A protein and the small-molecule ligand that binds it are described below.
Small molecule (SMILES): O=C(CN1CCCC1)Nc1ccc(F)cc1

Sequence of chain 1.A:
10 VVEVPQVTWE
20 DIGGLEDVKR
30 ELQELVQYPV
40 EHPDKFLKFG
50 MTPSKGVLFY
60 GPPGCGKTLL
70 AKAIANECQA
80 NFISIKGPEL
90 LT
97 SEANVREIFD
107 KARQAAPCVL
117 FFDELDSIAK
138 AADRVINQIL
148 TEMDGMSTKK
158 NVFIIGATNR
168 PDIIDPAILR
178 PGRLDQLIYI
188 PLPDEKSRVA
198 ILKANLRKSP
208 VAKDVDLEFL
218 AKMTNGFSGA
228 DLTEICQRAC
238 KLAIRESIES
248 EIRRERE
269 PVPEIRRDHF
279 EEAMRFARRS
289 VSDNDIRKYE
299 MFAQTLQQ

Binding-site contacts:
Ligand atom F16 contacts residue PRO168 of chain 1.A at 3.2 Å.
Ligand atom C03 contacts residue LYS296 of chain 1.A at 3.6 Å.
Ligand atom O09 contacts residue ASP293 of chain 1.A at 3.1 Å (salt-bridge).
Ligand atom C03 contacts residue TYR297 of chain 1.A at 4.2 Å (hydrophobic).
Ligand atom C02 contacts residue PRO168 of chain 1.A at 4.1 Å (hydrophobic).
Ligand atom F16 contacts residue LYS296 of chain 1.A at 3.3 Å.
Ligand atom C15 contacts residue ASP293 of chain 1.A at 3.2 Å.
Ligand atom C06 contacts residue ARG167 of chain 1.A at 3.6 Å.
Ligand atom N07 contacts residue ARG167 of chain 1.A at 3.7 Å.
Ligand atom C08 contacts residue ARG167 of chain 1.A at 4.0 Å.
Ligand atom C01 contacts residue ASN166 of chain 1.A at 4.2 Å.
Ligand atom N07 contacts residue LYS296 of chain 1.A at 3.7 Å.
Ligand atom C02 contacts residue LYS296 of chain 1.A at 3.5 Å.
Ligand atom C06 contacts residue LYS296 of chain 1.A at 3.5 Å.
Ligand atom F16 contacts residue TYR297 of chain 1.A at 3.9 Å.
Ligand atom C12 contacts residue ASP293 of chain 1.A at 4.1 Å.
Ligand atom C04 contacts residue ASP169 of chain 1.A at 3.3 Å.
Ligand atom N07 contacts residue ASP293 of chain 1.A at 3.8 Å.
Ligand atom C05 contacts residue ARG167 of chain 1.A at 3.4 Å.
Ligand atom C01 contacts residue TYR297 of chain 1.A at 3.9 Å (hydrophobic).
Ligand atom F16 contacts residue EJQ1 of chain 1.I at 3.9 Å.
Ligand atom C03 contacts residue ASP169 of chain 1.A at 4.1 Å.
Ligand atom C14 contacts residue ASP293 of chain 1.A at 3.8 Å.
Ligand atom C03 contacts residue PRO168 of chain 1.A at 3.7 Å (hydrophobic).
Ligand atom C04 contacts residue ARG167 of chain 1.A at 4.1 Å.
Ligand atom N11 contacts residue ASP293 of chain 1.A at 3.1 Å (salt-bridge).
Ligand atom C05 contacts residue ASP169 of chain 1.A at 3.7 Å.
Ligand atom C01 contacts residue LYS296 of chain 1.A at 3.8 Å.
Ligand atom C02 contacts residue ASP293 of chain 1.A at 4.2 Å.
Ligand atom C04 contacts residue LYS296 of chain 1.A at 4.0 Å.
Ligand atom O09 contacts residue TYR297 of chain 1.A at 4.1 Å.
Ligand atom C03 contacts residue EJQ1 of chain 1.I at 4.1 Å.
Ligand atom C10 contacts residue ASP293 of chain 1.A at 3.3 Å.
Ligand atom O09 contacts residue ARG167 of chain 1.A at 4.2 Å.
Ligand atom C04 contacts residue EJQ1 of chain 1.I at 3.2 Å.
Ligand atom F16 contacts residue PHE300 of chain 1.A at 3.9 Å.
Ligand atom C05 contacts residue EJQ1 of chain 1.I at 3.6 Å.
Ligand atom C08 contacts residue ASP293 of chain 1.A at 3.1 Å.
Ligand atom C05 contacts residue LYS296 of chain 1.A at 3.6 Å.
Ligand atom C02 contacts residue TYR297 of chain 1.A at 3.6 Å (hydrophobic).